Binding-site contacts:
Ligand atom O contacts residue TYR51 of chain 1.F at 2.8 Å (h-bond).
Ligand atom C contacts residue TYR229 of chain 1.F at 3.2 Å (hydrophobic).
Ligand atom OG contacts residue THR152 of chain 1.F at 2.9 Å.
Ligand atom NE2 contacts residue TRP226 of chain 1.F at 3.2 Å (h-bond).
Ligand atom OG contacts residue TRP48 of chain 1.F at 3.4 Å.
Ligand atom ND1 contacts residue TYR38 of chain 1.F at 2.9 Å (h-bond).
Ligand atom O contacts residue ARG173 of chain 1.F at 2.8 Å (salt-bridge).
Ligand atom N contacts residue TYR38 of chain 1.F at 3.5 Å (h-bond).
Ligand atom CE1 contacts residue ASP40 of chain 1.F at 3.6 Å.
Ligand atom N contacts residue TYR229 of chain 1.F at 3.5 Å (h-bond).
Ligand atom C contacts residue TYR229 of chain 1.F at 3.7 Å (hydrophobic).
Ligand atom O contacts residue SER153 of chain 1.F at 3.3 Å (h-bond).
Ligand atom NE2 contacts residue ASP40 of chain 1.F at 3.3 Å (salt-bridge).
Ligand atom NE2 contacts residue ZN1 of chain 1.JA at 2.4 Å.
Ligand atom CA contacts residue GLN46 of chain 1.F at 3.8 Å.
Ligand atom CB contacts residue TRP226 of chain 1.F at 3.5 Å (hydrophobic).
Ligand atom O contacts residue TYR229 of chain 1.F at 3.1 Å (h-bond).
Ligand atom CB contacts residue SER153 of chain 1.F at 3.6 Å.
Ligand atom O contacts residue GLN46 of chain 1.F at 2.9 Å (h-bond).
Ligand atom CB contacts residue THR152 of chain 1.F at 3.3 Å.
Ligand atom OE2 contacts residue ARG156 of chain 1.F at 3.4 Å.
Ligand atom CG contacts residue ASP175 of chain 1.F at 3.7 Å.
Ligand atom CE1 contacts residue ZN1 of chain 1.JA at 3.3 Å.
Ligand atom CA contacts residue TYR229 of chain 1.F at 3.6 Å (hydrophobic).
Ligand atom N contacts residue TYR51 of chain 1.F at 3.5 Å (h-bond).
Ligand atom CE1 contacts residue TYR38 of chain 1.F at 3.4 Å (hydrophobic).
Ligand atom CB contacts residue TYR229 of chain 1.F at 3.6 Å (hydrophobic).
Ligand atom C contacts residue SER153 of chain 1.F at 3.7 Å.
Ligand atom CE1 contacts residue GLY49 of chain 1.F at 3.7 Å.
Ligand atom C contacts residue TYR51 of chain 1.F at 3.6 Å (hydrophobic).
Ligand atom OE1 contacts residue ASN230 of chain 1.F at 3.1 Å (h-bond).
Ligand atom N contacts residue TYR229 of chain 1.F at 3.6 Å.
Ligand atom CB contacts residue ARG173 of chain 1.F at 3.5 Å.
Ligand atom CG contacts residue GLN46 of chain 1.F at 3.7 Å.
Ligand atom OE1 contacts residue TYR229 of chain 1.F at 3.6 Å.
Ligand atom CD contacts residue TRP226 of chain 1.F at 3.6 Å (hydrophobic).
Ligand atom CD2 contacts residue ZN1 of chain 1.JA at 3.3 Å.
Ligand atom OG contacts residue GLY49 of chain 1.F at 2.8 Å (h-bond).
Ligand atom O contacts residue TYR229 of chain 1.F at 3.6 Å.
Ligand atom N contacts residue GLN46 of chain 1.F at 3.1 Å (h-bond).

This small molecule binds to this protein.
Small molecule (SMILES): CC[C@H](C)[C@H](NC(=O)[C@H](CO)NC(=O)[C@H](Cc1cnc[nH]1)NC(=O)[C@H](CO)NC(=O)[C@H](CCC(N)=O)NC(=O)[C@@H]1CCCN1C(=O)[C@@H](N)CCC(N)=O)C(=O)N[C@@H](CCC(=O)O)C(=O)N[C@H](C=O)CC(C)C

Sequence of chain 1.F:
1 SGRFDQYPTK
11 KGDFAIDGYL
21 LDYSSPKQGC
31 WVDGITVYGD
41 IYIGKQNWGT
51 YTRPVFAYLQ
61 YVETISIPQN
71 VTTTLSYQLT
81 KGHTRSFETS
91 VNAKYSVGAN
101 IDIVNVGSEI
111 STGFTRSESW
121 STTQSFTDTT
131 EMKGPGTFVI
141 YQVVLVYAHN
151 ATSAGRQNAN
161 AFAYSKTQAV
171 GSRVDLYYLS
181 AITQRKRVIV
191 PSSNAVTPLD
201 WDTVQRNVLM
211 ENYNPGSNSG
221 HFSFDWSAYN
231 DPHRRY